A small-molecule ligand and the protein it binds are described below.
Small molecule (SMILES): COC(=O)c1ccc2ncccc2c1

Binding-site contacts:
Ligand atom C10 contacts residue LEU120 of chain 1.B at 3.8 Å (hydrophobic).
Ligand atom C9 contacts residue MET118 of chain 1.B at 4.5 Å (hydrophobic).
Ligand atom O2 contacts residue ARG98 of chain 1.B at 3.8 Å.
Ligand atom C5 contacts residue LEU120 of chain 1.B at 4.5 Å (hydrophobic).
Ligand atom C10 contacts residue ARG98 of chain 1.B at 3.4 Å.
Ligand atom C6 contacts residue LEU120 of chain 1.B at 3.8 Å (hydrophobic).
Ligand atom C9 contacts residue ARG98 of chain 1.B at 3.4 Å.
Ligand atom O1 contacts residue ARG98 of chain 1.B at 3.8 Å.
Ligand atom C11 contacts residue LEU120 of chain 1.B at 4.4 Å (hydrophobic).
Ligand atom C7 contacts residue LEU120 of chain 1.B at 4.0 Å (hydrophobic).
Ligand atom C3 contacts residue ARG98 of chain 1.B at 3.5 Å.
Ligand atom C1 contacts residue ARG98 of chain 1.B at 3.9 Å.
Ligand atom C11 contacts residue ARG98 of chain 1.B at 2.6 Å.
Ligand atom C9 contacts residue LEU120 of chain 1.B at 3.9 Å (hydrophobic).
Ligand atom C8 contacts residue MET118 of chain 1.B at 4.1 Å (hydrophobic).
Ligand atom C8 contacts residue LEU120 of chain 1.B at 4.0 Å (hydrophobic).
Ligand atom C1 contacts residue GLY78 of chain 1.B at 4.2 Å.
Ligand atom C1 contacts residue VAL80 of chain 1.B at 4.1 Å (hydrophobic).
Ligand atom C2 contacts residue ARG98 of chain 1.B at 3.8 Å.
Ligand atom N1 contacts residue LEU120 of chain 1.B at 4.0 Å.

Sequence of chain 1.B:
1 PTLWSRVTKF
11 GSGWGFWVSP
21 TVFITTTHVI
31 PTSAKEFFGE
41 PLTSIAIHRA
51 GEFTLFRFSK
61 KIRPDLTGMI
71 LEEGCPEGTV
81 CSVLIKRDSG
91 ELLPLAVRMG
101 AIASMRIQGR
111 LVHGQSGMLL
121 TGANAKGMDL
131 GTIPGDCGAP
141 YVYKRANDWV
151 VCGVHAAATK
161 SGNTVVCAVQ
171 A